Sequence of chain 1.B:
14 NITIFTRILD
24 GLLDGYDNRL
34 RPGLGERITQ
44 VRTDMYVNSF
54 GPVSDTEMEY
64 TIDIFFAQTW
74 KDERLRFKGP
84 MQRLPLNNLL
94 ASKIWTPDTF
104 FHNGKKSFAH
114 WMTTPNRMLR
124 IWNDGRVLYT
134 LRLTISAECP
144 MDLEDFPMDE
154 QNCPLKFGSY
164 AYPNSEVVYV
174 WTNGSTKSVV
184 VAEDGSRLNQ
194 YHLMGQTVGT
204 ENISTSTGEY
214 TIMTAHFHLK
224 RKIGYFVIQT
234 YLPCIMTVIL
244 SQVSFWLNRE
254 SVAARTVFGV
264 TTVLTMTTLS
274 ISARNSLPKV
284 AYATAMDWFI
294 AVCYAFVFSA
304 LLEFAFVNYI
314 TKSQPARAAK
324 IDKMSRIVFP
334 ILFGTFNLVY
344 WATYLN

Sequence of chain 1.A:
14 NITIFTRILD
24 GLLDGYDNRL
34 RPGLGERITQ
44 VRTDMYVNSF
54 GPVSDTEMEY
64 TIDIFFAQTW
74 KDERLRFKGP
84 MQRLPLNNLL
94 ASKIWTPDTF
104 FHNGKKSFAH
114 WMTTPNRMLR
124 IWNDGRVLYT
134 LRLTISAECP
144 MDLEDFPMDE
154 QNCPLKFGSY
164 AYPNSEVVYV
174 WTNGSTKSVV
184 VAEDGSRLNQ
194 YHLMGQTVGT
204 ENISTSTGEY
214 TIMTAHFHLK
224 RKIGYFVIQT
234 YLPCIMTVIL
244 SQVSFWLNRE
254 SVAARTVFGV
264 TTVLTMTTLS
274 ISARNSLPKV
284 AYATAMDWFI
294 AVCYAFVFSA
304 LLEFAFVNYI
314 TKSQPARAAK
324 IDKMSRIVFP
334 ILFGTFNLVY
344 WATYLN

Binding-site contacts:
Ligand atom C17 contacts residue TYR49 of chain 1.A at 3.3 Å (hydrophobic).
Ligand atom C14 contacts residue THR208 of chain 1.B at 3.8 Å.
Ligand atom O contacts residue ALA70 of chain 1.A at 3.7 Å.
Ligand atom O3 contacts residue ASN51 of chain 1.A at 3.7 Å.
Ligand atom C12 contacts residue THR208 of chain 1.B at 3.8 Å.
Ligand atom C7 contacts residue SER209 of chain 1.B at 3.9 Å.
Ligand atom O4 contacts residue HIS105 of chain 1.B at 2.9 Å.
Ligand atom C16 contacts residue TYR49 of chain 1.A at 3.8 Å (hydrophobic).
Ligand atom N contacts residue THR210 of chain 1.B at 3.4 Å (h-bond).
Ligand atom C2 contacts residue TYR163 of chain 1.B at 3.5 Å (hydrophobic).
Ligand atom N1 contacts residue THR133 of chain 1.A at 3.1 Å.
Ligand atom N2 contacts residue TYR49 of chain 1.A at 3.6 Å.
Ligand atom N2 contacts residue THR208 of chain 1.B at 3.4 Å.
Ligand atom C15 contacts residue THR208 of chain 1.B at 3.5 Å.
Ligand atom C11 contacts residue THR208 of chain 1.B at 3.6 Å.
Ligand atom N contacts residue THR208 of chain 1.B at 3.6 Å.
Ligand atom O1 contacts residue THR208 of chain 1.B at 3.8 Å.
Ligand atom O4 contacts residue LYS159 of chain 1.B at 3.6 Å.
Ligand atom C18 contacts residue ASN51 of chain 1.A at 3.4 Å.
Ligand atom C8 contacts residue ASP47 of chain 1.A at 3.7 Å.
Ligand atom O contacts residue THR133 of chain 1.A at 3.6 Å.
Ligand atom C1 contacts residue TYR163 of chain 1.B at 3.8 Å (hydrophobic).
Ligand atom C3 contacts residue PHE68 of chain 1.A at 3.8 Å (hydrophobic).
Ligand atom C5 contacts residue THR210 of chain 1.B at 3.2 Å.
Ligand atom C10 contacts residue TYR49 of chain 1.A at 3.4 Å (hydrophobic).
Ligand atom C14 contacts residue TYR49 of chain 1.A at 3.7 Å (hydrophobic).
Ligand atom N3 contacts residue TYR49 of chain 1.A at 3.6 Å.
Ligand atom N contacts residue TYR213 of chain 1.B at 3.7 Å.
Ligand atom N1 contacts residue THR210 of chain 1.B at 3.4 Å.
Ligand atom C8 contacts residue PHE68 of chain 1.A at 3.8 Å (hydrophobic).
Ligand atom O3 contacts residue ASP187 of chain 1.A at 3.6 Å.
Ligand atom C6 contacts residue THR210 of chain 1.B at 3.9 Å.
Ligand atom C contacts residue SER162 of chain 1.B at 3.4 Å.
Ligand atom C9 contacts residue PHE68 of chain 1.A at 3.9 Å (hydrophobic).
Ligand atom C8 contacts residue TYR49 of chain 1.A at 3.8 Å (hydrophobic).
Ligand atom C contacts residue TYR213 of chain 1.B at 3.8 Å (hydrophobic).
Ligand atom C5 contacts residue THR208 of chain 1.B at 3.6 Å.
Ligand atom C15 contacts residue TYR49 of chain 1.A at 3.5 Å (hydrophobic).
Ligand atom O2 contacts residue ILE206 of chain 1.B at 3.6 Å.
Ligand atom C contacts residue TYR163 of chain 1.B at 3.8 Å (hydrophobic).

The protein below binds the small molecule below.
Small molecule (SMILES): Cc1ccc(-c2noc(C)c2COc2ccc(C(=O)N3CCS(=O)(=O)CC3)cn2)cn1